A small-molecule ligand and the protein it binds are described below.
Small molecule (SMILES): COc1cc(-c2ccc(O)cc2)cc2cnc(Nc3cnn(C)c3)nc12

Binding-site contacts:
Ligand atom C18 contacts residue MET113 of chain 1.A at 3.7 Å (hydrophobic).
Ligand atom N contacts residue LEU116 of chain 1.A at 3.1 Å (h-bond).
Ligand atom C6 contacts residue ALA64 of chain 1.A at 3.5 Å (hydrophobic).
Ligand atom C16 contacts residue GLU82 of chain 1.A at 3.4 Å.
Ligand atom C8 contacts residue TYR115 of chain 1.A at 3.7 Å (hydrophobic).
Ligand atom C17 contacts residue LYS66 of chain 1.A at 3.5 Å.
Ligand atom C14 contacts residue ASP178 of chain 1.A at 3.4 Å.
Ligand atom N2 contacts residue LEU39 of chain 1.A at 3.7 Å.
Ligand atom C11 contacts residue GLY119 of chain 1.A at 3.5 Å.
Ligand atom C16 contacts residue PHE179 of chain 1.A at 3.7 Å (hydrophobic).
Ligand atom C8 contacts residue GLY119 of chain 1.A at 3.7 Å.
Ligand atom C11 contacts residue LEU39 of chain 1.A at 3.6 Å (hydrophobic).
Ligand atom N1 contacts residue LEU116 of chain 1.A at 2.8 Å (h-bond).
Ligand atom C13 contacts residue MET113 of chain 1.A at 3.5 Å (hydrophobic).
Ligand atom N2 contacts residue GLY119 of chain 1.A at 3.5 Å.
Ligand atom C4 contacts residue LEU167 of chain 1.A at 3.6 Å (hydrophobic).
Ligand atom C8 contacts residue LEU39 of chain 1.A at 3.7 Å (hydrophobic).
Ligand atom C4 contacts residue MET113 of chain 1.A at 3.7 Å (hydrophobic).
Ligand atom C11 contacts residue LEU116 of chain 1.A at 3.4 Å (hydrophobic).
Ligand atom C8 contacts residue LEU116 of chain 1.A at 3.4 Å (hydrophobic).
Ligand atom C11 contacts residue TYR115 of chain 1.A at 3.4 Å (hydrophobic).
Ligand atom C14 contacts residue MET113 of chain 1.A at 3.3 Å (hydrophobic).
Ligand atom C15 contacts residue MET113 of chain 1.A at 3.4 Å (hydrophobic).
Ligand atom O1 contacts residue GLU82 of chain 1.A at 2.7 Å (salt-bridge).
Ligand atom C9 contacts residue LEU39 of chain 1.A at 3.7 Å (hydrophobic).
Ligand atom C16 contacts residue ASP178 of chain 1.A at 3.5 Å.
Ligand atom O1 contacts residue PHE179 of chain 1.A at 3.1 Å (h-bond).
Ligand atom C9 contacts residue GLY119 of chain 1.A at 3.7 Å.
Ligand atom C5 contacts residue LEU167 of chain 1.A at 3.3 Å (hydrophobic).
Ligand atom N1 contacts residue TYR115 of chain 1.A at 3.4 Å.
Ligand atom C15 contacts residue ASP178 of chain 1.A at 3.2 Å.
Ligand atom C6 contacts residue LEU167 of chain 1.A at 3.7 Å (hydrophobic).
Ligand atom C7 contacts residue LEU116 of chain 1.A at 3.7 Å (hydrophobic).
Ligand atom C6 contacts residue GLU114 of chain 1.A at 3.4 Å.
Ligand atom N4 contacts residue LEU167 of chain 1.A at 3.5 Å.
Ligand atom C12 contacts residue LEU167 of chain 1.A at 3.4 Å (hydrophobic).
Ligand atom N3 contacts residue LEU39 of chain 1.A at 3.6 Å.
Ligand atom N3 contacts residue GLY119 of chain 1.A at 3.4 Å.
Ligand atom C17 contacts residue GLU82 of chain 1.A at 3.3 Å.
Ligand atom C17 contacts residue ASP178 of chain 1.A at 3.6 Å.

Sequence of chain 1.A:
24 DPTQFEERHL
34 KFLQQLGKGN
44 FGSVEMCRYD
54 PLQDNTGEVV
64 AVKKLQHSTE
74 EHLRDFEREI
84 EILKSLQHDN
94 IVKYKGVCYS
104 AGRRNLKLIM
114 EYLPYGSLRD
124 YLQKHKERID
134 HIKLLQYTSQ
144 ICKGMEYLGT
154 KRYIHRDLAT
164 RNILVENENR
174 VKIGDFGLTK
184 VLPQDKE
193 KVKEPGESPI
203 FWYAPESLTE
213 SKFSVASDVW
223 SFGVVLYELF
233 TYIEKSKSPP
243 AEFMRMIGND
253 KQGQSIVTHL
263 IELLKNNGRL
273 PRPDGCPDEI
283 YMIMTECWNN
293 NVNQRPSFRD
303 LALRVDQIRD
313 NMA